Sequence of chain 2.C:
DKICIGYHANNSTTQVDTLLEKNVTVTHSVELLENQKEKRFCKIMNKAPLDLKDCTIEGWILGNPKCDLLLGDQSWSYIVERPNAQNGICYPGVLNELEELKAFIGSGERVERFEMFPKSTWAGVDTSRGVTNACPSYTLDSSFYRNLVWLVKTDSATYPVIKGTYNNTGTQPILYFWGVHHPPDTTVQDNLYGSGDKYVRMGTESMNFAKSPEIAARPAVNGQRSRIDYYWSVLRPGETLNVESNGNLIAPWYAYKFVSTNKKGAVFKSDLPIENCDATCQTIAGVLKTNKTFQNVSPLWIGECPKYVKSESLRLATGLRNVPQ

Binding-site contacts:
Ligand atom O7 contacts residue LEU192 of chain 2.C at 4.1 Å.
Ligand atom C10 contacts residue ARG129 of chain 2.C at 4.1 Å.
Ligand atom O9 contacts residue SER226 of chain 2.C at 2.4 Å (h-bond).
Ligand atom O1A contacts residue THR132 of chain 2.C at 3.4 Å.
Ligand atom O4 contacts residue ASN133 of chain 2.C at 3.3 Å (h-bond).
Ligand atom O6 contacts residue ASN133 of chain 2.C at 3.4 Å (h-bond).
Ligand atom O9 contacts residue TYR91 of chain 2.C at 3.2 Å (h-bond).
Ligand atom C11 contacts residue ARG129 of chain 2.C at 3.9 Å.
Ligand atom C9 contacts residue SER226 of chain 2.C at 3.8 Å.
Ligand atom C10 contacts residue VAL131 of chain 2.C at 4.0 Å (hydrophobic).
Ligand atom O1B contacts residue THR132 of chain 2.C at 2.5 Å (h-bond).
Ligand atom O5 contacts residue GLY223 of chain 2.C at 3.8 Å.
Ligand atom C11 contacts residue VAL152 of chain 2.C at 3.9 Å (hydrophobic).
Ligand atom O1A contacts residue VAL131 of chain 2.C at 4.2 Å.
Ligand atom O6 contacts residue VAL188 of chain 2.C at 4.2 Å.
Ligand atom O9 contacts residue VAL188 of chain 2.C at 4.1 Å.
Ligand atom O1A contacts residue ASN133 of chain 2.C at 3.2 Å (h-bond).
Ligand atom O8 contacts residue GLN224 of chain 2.C at 3.5 Å (h-bond).
Ligand atom C11 contacts residue TRP150 of chain 2.C at 3.9 Å (hydrophobic).
Ligand atom C9 contacts residue HIS181 of chain 2.C at 4.1 Å.
Ligand atom C4 contacts residue GLN224 of chain 2.C at 4.2 Å.
Ligand atom O8 contacts residue TYR91 of chain 2.C at 3.2 Å (h-bond).
Ligand atom C4 contacts residue VAL131 of chain 2.C at 3.8 Å (hydrophobic).
Ligand atom O9 contacts residue HIS181 of chain 2.C at 3.4 Å (h-bond).
Ligand atom C1 contacts residue ASN133 of chain 2.C at 4.0 Å.
Ligand atom C9 contacts residue TYR91 of chain 2.C at 4.2 Å (hydrophobic).
Ligand atom C5 contacts residue GLN224 of chain 2.C at 4.2 Å.
Ligand atom N5 contacts residue VAL131 of chain 2.C at 3.3 Å (h-bond).
Ligand atom O6 contacts residue GLN224 of chain 2.C at 3.9 Å.
Ligand atom C5 contacts residue VAL131 of chain 2.C at 4.1 Å (hydrophobic).
Ligand atom O8 contacts residue TRP150 of chain 2.C at 4.1 Å.
Ligand atom C9 contacts residue VAL188 of chain 2.C at 3.5 Å (hydrophobic).
Ligand atom C1 contacts residue THR132 of chain 2.C at 3.4 Å.
Ligand atom C4 contacts residue ASN133 of chain 2.C at 3.6 Å.
Ligand atom O1B contacts residue ASN133 of chain 2.C at 3.9 Å.
Ligand atom O6 contacts residue GLY223 of chain 2.C at 3.4 Å (h-bond).
Ligand atom C5 contacts residue GLY223 of chain 2.C at 3.1 Å.
Ligand atom C9 contacts residue LEU192 of chain 2.C at 4.0 Å (hydrophobic).
Ligand atom C6 contacts residue GLY223 of chain 2.C at 3.3 Å.
Ligand atom O1B contacts residue GLN224 of chain 2.C at 3.6 Å.

This small molecule binds to this protein.
Small molecule (SMILES): CC(=O)N[C@@H]1[C@@H](O)[C@H](O[C@@H]2O[C@H](CO)[C@H](O)[C@H](O[C@]3(C(=O)O)C[C@H](O)[C@@H](NC(C)=O)[C@H]([C@H](O)[C@H](O)CO)O3)[C@H]2O)[C@@H](CO)O[C@H]1O